Sequence of chain 1.C:
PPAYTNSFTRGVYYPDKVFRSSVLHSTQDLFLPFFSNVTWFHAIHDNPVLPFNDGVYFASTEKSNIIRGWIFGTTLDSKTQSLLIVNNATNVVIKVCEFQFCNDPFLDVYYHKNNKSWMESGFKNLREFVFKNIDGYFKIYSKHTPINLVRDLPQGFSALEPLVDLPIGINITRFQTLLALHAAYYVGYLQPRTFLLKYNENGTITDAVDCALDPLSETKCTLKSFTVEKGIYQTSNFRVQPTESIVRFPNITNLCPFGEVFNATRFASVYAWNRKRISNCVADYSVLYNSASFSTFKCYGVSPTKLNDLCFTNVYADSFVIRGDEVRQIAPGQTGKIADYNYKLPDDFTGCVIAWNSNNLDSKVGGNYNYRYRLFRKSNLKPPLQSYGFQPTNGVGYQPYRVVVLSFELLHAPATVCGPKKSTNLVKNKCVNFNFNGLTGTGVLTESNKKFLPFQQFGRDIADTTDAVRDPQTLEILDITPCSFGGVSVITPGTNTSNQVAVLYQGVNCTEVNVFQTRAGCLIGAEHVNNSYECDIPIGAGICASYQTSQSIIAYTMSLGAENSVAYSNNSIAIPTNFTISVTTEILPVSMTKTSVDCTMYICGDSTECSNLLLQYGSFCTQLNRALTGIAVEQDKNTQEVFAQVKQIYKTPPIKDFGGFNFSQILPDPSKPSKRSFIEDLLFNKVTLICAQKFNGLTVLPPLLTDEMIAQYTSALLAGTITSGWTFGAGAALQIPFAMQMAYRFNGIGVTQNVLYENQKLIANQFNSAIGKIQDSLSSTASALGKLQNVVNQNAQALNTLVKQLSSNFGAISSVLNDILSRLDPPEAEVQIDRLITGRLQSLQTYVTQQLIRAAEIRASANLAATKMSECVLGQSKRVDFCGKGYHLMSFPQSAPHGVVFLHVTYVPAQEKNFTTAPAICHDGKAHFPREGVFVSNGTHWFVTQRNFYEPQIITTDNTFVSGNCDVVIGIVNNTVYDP

The small molecule below binds the protein below.
Small molecule (SMILES): CC(=O)N[C@@H]1[C@@H](O)[C@H](O)[C@@H](CO)O[C@H]1O

Binding-site contacts:
Ligand atom O6 contacts residue HIS659 of chain 1.C at 3.5 Å.
Ligand atom C4 contacts residue ASN661 of chain 1.C at 4.2 Å.
Ligand atom O5 contacts residue HIS659 of chain 1.C at 4.5 Å.
Ligand atom O5 contacts residue ASN661 of chain 1.C at 2.4 Å (h-bond).
Ligand atom C1 contacts residue ASN661 of chain 1.C at 1.4 Å.
Ligand atom O6 contacts residue ASN661 of chain 1.C at 4.2 Å.
Ligand atom C5 contacts residue ASN661 of chain 1.C at 3.7 Å.
Ligand atom C3 contacts residue ASN661 of chain 1.C at 3.8 Å.
Ligand atom C7 contacts residue ASN661 of chain 1.C at 3.9 Å.
Ligand atom O7 contacts residue ASN661 of chain 1.C at 4.5 Å.
Ligand atom C2 contacts residue ASN661 of chain 1.C at 2.5 Å.
Ligand atom N2 contacts residue ASN661 of chain 1.C at 2.9 Å (h-bond).